A small-molecule ligand and the protein it binds are described below.
Small molecule (SMILES): COc1cccc(/C(O)=C2\C=Nc3nccc(-c4cc(F)cc(F)c4)c32)c1

Binding-site contacts:
Ligand atom F23 contacts residue LEU36 of chain 1.C at 3.9 Å.
Ligand atom C20 contacts residue ALA192 of chain 1.C at 3.9 Å (hydrophobic).
Ligand atom C19 contacts residue ILE97 of chain 1.C at 3.3 Å (hydrophobic).
Ligand atom C7 contacts residue LEU182 of chain 1.C at 3.5 Å (hydrophobic).
Ligand atom C21 contacts residue LEU36 of chain 1.C at 3.6 Å (hydrophobic).
Ligand atom C10 contacts residue LEU182 of chain 1.C at 3.6 Å (hydrophobic).
Ligand atom C22 contacts residue LEU36 of chain 1.C at 3.9 Å (hydrophobic).
Ligand atom C2 contacts residue LEU182 of chain 1.C at 3.9 Å (hydrophobic).
Ligand atom N8 contacts residue GLU114 of chain 1.C at 2.8 Å (salt-bridge).
Ligand atom F23 contacts residue VAL44 of chain 1.C at 3.0 Å.
Ligand atom C21 contacts residue VAL44 of chain 1.C at 3.8 Å (hydrophobic).
Ligand atom N8 contacts residue ALA64 of chain 1.C at 3.7 Å.
Ligand atom C16 contacts residue GLU83 of chain 1.C at 3.2 Å.
Ligand atom N6 contacts residue ALA116 of chain 1.C at 2.8 Å (h-bond).
Ligand atom N8 contacts residue ALA116 of chain 1.C at 3.9 Å.
Ligand atom C5 contacts residue TYR115 of chain 1.C at 3.5 Å (hydrophobic).
Ligand atom C2 contacts residue LEU36 of chain 1.C at 4.0 Å (hydrophobic).
Ligand atom C22 contacts residue GLY37 of chain 1.C at 3.7 Å.
Ligand atom C22 contacts residue VAL44 of chain 1.C at 3.9 Å (hydrophobic).
Ligand atom C7 contacts residue GLU114 of chain 1.C at 3.8 Å.
Ligand atom C9 contacts residue ILE97 of chain 1.C at 3.8 Å (hydrophobic).
Ligand atom F23 contacts residue GLY37 of chain 1.C at 3.1 Å.
Ligand atom N6 contacts residue TYR115 of chain 1.C at 3.4 Å.
Ligand atom C24 contacts residue GLY37 of chain 1.C at 3.9 Å.
Ligand atom C7 contacts residue ALA116 of chain 1.C at 3.6 Å (hydrophobic).
Ligand atom C15 contacts residue GLU83 of chain 1.C at 3.9 Å.
Ligand atom C24 contacts residue LEU36 of chain 1.C at 4.0 Å (hydrophobic).
Ligand atom C9 contacts residue VAL113 of chain 1.C at 4.0 Å (hydrophobic).
Ligand atom C5 contacts residue ALA116 of chain 1.C at 3.3 Å (hydrophobic).
Ligand atom C15 contacts residue LYS66 of chain 1.C at 3.7 Å.
Ligand atom C4 contacts residue LEU36 of chain 1.C at 3.5 Å (hydrophobic).
Ligand atom C9 contacts residue LEU182 of chain 1.C at 3.8 Å (hydrophobic).
Ligand atom N8 contacts residue LEU182 of chain 1.C at 3.7 Å.
Ligand atom C7 contacts residue ALA64 of chain 1.C at 3.8 Å (hydrophobic).
Ligand atom C14 contacts residue VAL44 of chain 1.C at 3.6 Å (hydrophobic).
Ligand atom C17 contacts residue ASP193 of chain 1.C at 4.0 Å.
Ligand atom C9 contacts residue GLU114 of chain 1.C at 3.5 Å.
Ligand atom O18 contacts residue ASP193 of chain 1.C at 3.1 Å (salt-bridge).
Ligand atom C5 contacts residue LEU36 of chain 1.C at 3.6 Å (hydrophobic).
Ligand atom C1 contacts residue LEU182 of chain 1.C at 3.5 Å (hydrophobic).

Sequence of chain 1.C:
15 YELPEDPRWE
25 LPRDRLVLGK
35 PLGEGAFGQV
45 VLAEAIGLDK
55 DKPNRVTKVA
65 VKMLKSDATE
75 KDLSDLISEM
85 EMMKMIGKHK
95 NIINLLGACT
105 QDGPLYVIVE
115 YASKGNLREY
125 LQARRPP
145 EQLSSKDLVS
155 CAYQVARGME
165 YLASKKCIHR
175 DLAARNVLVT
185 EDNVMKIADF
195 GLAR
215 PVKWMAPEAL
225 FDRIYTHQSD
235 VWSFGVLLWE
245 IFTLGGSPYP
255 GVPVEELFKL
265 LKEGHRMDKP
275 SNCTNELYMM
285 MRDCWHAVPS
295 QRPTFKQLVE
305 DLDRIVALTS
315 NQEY